This small molecule binds to this protein.
Small molecule (SMILES): Cn1cnc(S(=O)(=O)N(CCN(Cc2cncn2C)c2ccc(C#N)cc2)Cc2ccccc2)c1

Sequence of chain 1.B:
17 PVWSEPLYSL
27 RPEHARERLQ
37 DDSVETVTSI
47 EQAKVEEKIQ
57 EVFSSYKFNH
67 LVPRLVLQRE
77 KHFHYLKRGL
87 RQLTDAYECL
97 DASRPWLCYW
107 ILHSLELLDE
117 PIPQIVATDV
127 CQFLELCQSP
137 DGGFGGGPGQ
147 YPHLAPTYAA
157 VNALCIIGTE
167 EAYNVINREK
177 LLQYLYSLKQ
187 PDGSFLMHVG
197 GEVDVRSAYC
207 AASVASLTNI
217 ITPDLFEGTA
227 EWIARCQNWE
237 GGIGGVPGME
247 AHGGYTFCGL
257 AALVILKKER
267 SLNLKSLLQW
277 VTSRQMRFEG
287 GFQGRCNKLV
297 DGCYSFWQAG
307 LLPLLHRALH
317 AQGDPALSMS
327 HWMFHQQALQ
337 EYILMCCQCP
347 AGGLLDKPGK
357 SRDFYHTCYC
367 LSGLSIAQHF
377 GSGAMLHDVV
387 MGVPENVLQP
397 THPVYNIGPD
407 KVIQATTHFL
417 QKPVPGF

Sequence of chain 1.A:
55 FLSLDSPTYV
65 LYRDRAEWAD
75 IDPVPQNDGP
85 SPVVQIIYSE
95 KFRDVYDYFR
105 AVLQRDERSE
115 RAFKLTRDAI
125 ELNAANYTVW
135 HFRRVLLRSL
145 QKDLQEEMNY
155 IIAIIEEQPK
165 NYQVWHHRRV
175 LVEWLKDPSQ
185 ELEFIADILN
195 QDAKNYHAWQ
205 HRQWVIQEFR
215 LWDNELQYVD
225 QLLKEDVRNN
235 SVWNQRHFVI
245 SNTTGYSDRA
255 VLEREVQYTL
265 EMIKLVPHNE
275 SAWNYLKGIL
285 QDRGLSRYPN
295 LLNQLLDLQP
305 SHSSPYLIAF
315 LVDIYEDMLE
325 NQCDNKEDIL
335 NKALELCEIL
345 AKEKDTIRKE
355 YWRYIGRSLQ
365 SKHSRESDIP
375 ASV

Binding-site contacts:
Ligand atom CAQ contacts residue ZN1 of chain 1.C at 2.7 Å.
Ligand atom NBG contacts residue FPP1 of chain 1.D at 3.6 Å (h-bond).
Ligand atom SBI contacts residue FPP1 of chain 1.D at 3.9 Å.
Ligand atom NAC contacts residue TYR93 of chain 1.B at 3.8 Å.
Ligand atom NAC contacts residue TYR361 of chain 1.B at 3.5 Å (h-bond).
Ligand atom CBD contacts residue FPP1 of chain 1.D at 3.5 Å.
Ligand atom CAI contacts residue SER99 of chain 1.B at 4.0 Å.
Ligand atom CAQ contacts residue HIS362 of chain 1.B at 3.6 Å.
Ligand atom NAX contacts residue ZN1 of chain 1.C at 2.1 Å.
Ligand atom CAG contacts residue TRP102 of chain 1.B at 3.8 Å (hydrophobic).
Ligand atom OAE contacts residue FPP1 of chain 1.D at 3.4 Å.
Ligand atom CAM contacts residue ASP359 of chain 1.B at 3.9 Å.
Ligand atom NAC contacts residue ASP359 of chain 1.B at 3.7 Å.
Ligand atom CAH contacts residue TRP102 of chain 1.B at 3.7 Å (hydrophobic).
Ligand atom CAA contacts residue FPP1 of chain 1.D at 2.9 Å.
Ligand atom CAP contacts residue TYR361 of chain 1.B at 3.5 Å (hydrophobic).
Ligand atom NAX contacts residue HIS362 of chain 1.B at 3.1 Å (h-bond).
Ligand atom NAC contacts residue PHE360 of chain 1.B at 3.8 Å.
Ligand atom OAD contacts residue FPP1 of chain 1.D at 3.2 Å.
Ligand atom CAF contacts residue LEU96 of chain 1.B at 3.7 Å (hydrophobic).
Ligand atom CAH contacts residue TRP106 of chain 1.B at 3.8 Å (hydrophobic).
Ligand atom CAZ contacts residue TYR361 of chain 1.B at 3.3 Å (hydrophobic).
Ligand atom NBH contacts residue ZN1 of chain 1.C at 4.0 Å.
Ligand atom CAQ contacts residue ASP297 of chain 1.B at 3.2 Å.
Ligand atom CAM contacts residue TYR361 of chain 1.B at 3.8 Å (hydrophobic).
Ligand atom CAS contacts residue FPP1 of chain 1.D at 4.0 Å.
Ligand atom NAY contacts residue TYR361 of chain 1.B at 3.7 Å.
Ligand atom CAF contacts residue TYR361 of chain 1.B at 3.2 Å (hydrophobic).
Ligand atom CAF contacts residue ASP359 of chain 1.B at 3.8 Å.
Ligand atom NAX contacts residue ASP297 of chain 1.B at 3.3 Å (salt-bridge).
Ligand atom NAX contacts residue TYR361 of chain 1.B at 3.8 Å.
Ligand atom CAP contacts residue HIS362 of chain 1.B at 3.7 Å.
Ligand atom OAD contacts residue TYR361 of chain 1.B at 3.4 Å (h-bond).
Ligand atom CAL contacts residue TRP106 of chain 1.B at 4.0 Å (hydrophobic).
Ligand atom CAL contacts residue TYR361 of chain 1.B at 3.8 Å (hydrophobic).
Ligand atom NAX contacts residue CYS299 of chain 1.B at 3.6 Å.
Ligand atom NAY contacts residue FPP1 of chain 1.D at 3.5 Å.
Ligand atom CAG contacts residue TRP106 of chain 1.B at 3.7 Å (hydrophobic).
Ligand atom NAC contacts residue LEU96 of chain 1.B at 3.6 Å.
Ligand atom CAP contacts residue ZN1 of chain 1.C at 3.3 Å.